Binding-site contacts:
Ligand atom C38 contacts residue TRP65 of chain 1.C at 3.6 Å (hydrophobic).
Ligand atom C7 contacts residue ARG11 of chain 1.C at 3.0 Å.
Ligand atom C17 contacts residue SER40 of chain 1.C at 3.7 Å.
Ligand atom N45 contacts residue LEU55 of chain 1.C at 3.2 Å.
Ligand atom C16 contacts residue HIS51 of chain 1.C at 3.6 Å.
Ligand atom O27 contacts residue ARG30 of chain 1.C at 2.8 Å (salt-bridge).
Ligand atom C10 contacts residue ARG11 of chain 1.C at 3.6 Å.
Ligand atom C21 contacts residue HIS51 of chain 1.C at 3.5 Å.
Ligand atom C2 contacts residue ARG11 of chain 1.C at 3.6 Å.
Ligand atom N45 contacts residue LYS53 of chain 1.C at 2.9 Å (salt-bridge).
Ligand atom P24 contacts residue SER32 of chain 1.C at 3.5 Å.
Ligand atom C30 contacts residue PHE52 of chain 1.C at 3.5 Å (hydrophobic).
Ligand atom O25 contacts residue SER40 of chain 1.C at 2.6 Å (h-bond).
Ligand atom O46 contacts residue PHE52 of chain 1.C at 3.4 Å.
Ligand atom P24 contacts residue SER34 of chain 1.C at 3.6 Å.
Ligand atom C14 contacts residue LYS53 of chain 1.C at 3.5 Å.
Ligand atom O27 contacts residue ARG11 of chain 1.C at 2.8 Å (salt-bridge).
Ligand atom P24 contacts residue ARG30 of chain 1.C at 3.4 Å.
Ligand atom N28 contacts residue HIS51 of chain 1.C at 2.9 Å (h-bond).
Ligand atom C44 contacts residue LYS53 of chain 1.C at 3.7 Å.
Ligand atom O25 contacts residue ARG30 of chain 1.C at 2.7 Å (salt-bridge).
Ligand atom C13 contacts residue HIS51 of chain 1.C at 3.2 Å.
Ligand atom O11 contacts residue ARG11 of chain 1.C at 2.7 Å (salt-bridge).
Ligand atom C42 contacts residue LEU64 of chain 1.C at 3.4 Å (hydrophobic).
Ligand atom C6 contacts residue ARG11 of chain 1.C at 3.1 Å.
Ligand atom C15 contacts residue LYS53 of chain 1.C at 3.6 Å.
Ligand atom N45 contacts residue LEU64 of chain 1.C at 3.0 Å (h-bond).
Ligand atom O26 contacts residue SER32 of chain 1.C at 3.2 Å (h-bond).
Ligand atom C42 contacts residue TRP65 of chain 1.C at 3.7 Å (hydrophobic).
Ligand atom O23 contacts residue SER34 of chain 1.C at 3.2 Å (h-bond).
Ligand atom C20 contacts residue LYS53 of chain 1.C at 3.7 Å.
Ligand atom O25 contacts residue SER32 of chain 1.C at 3.0 Å (h-bond).
Ligand atom O46 contacts residue LYS53 of chain 1.C at 2.9 Å (salt-bridge).
Ligand atom C5 contacts residue ARG11 of chain 1.C at 3.5 Å.
Ligand atom C31 contacts residue GLN50 of chain 1.C at 3.5 Å.
Ligand atom C16 contacts residue LYS53 of chain 1.C at 3.5 Å.
Ligand atom C14 contacts residue HIS51 of chain 1.C at 3.5 Å.
Ligand atom C43 contacts residue TRP65 of chain 1.C at 3.6 Å (hydrophobic).
Ligand atom O26 contacts residue SER34 of chain 1.C at 2.8 Å (h-bond).
Ligand atom N1 contacts residue SER34 of chain 1.C at 3.6 Å.

Sequence of chain 1.C:
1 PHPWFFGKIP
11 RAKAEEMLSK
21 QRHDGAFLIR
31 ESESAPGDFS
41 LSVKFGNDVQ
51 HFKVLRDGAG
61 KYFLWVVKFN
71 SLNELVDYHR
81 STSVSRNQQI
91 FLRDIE

The small molecule below binds the protein below.
Small molecule (SMILES): NC(=O)[C@H]1CCCC[C@H]1NC(=O)C1(NC(=O)[C@H](Cc2ccc(OP(=O)(O)O)cc2)NC(=O)OCc2cccc(N)c2)CCCCC1